A protein and the small-molecule ligand that binds it are described below.
Small molecule (SMILES): C[S@@H](CCCN)C[C@H]1O[C@@H](n2cnc3c(N)ncnc32)[C@H](O)[C@@H]1O

Sequence of chain 1.B:
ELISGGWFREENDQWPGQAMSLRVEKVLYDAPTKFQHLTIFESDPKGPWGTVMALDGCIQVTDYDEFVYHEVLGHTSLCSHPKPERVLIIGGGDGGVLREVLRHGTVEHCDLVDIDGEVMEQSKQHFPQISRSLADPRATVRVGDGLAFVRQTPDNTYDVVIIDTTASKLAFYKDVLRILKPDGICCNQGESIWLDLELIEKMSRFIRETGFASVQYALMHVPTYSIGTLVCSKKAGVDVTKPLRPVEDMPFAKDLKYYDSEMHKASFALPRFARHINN

Binding-site contacts:
Ligand atom CA contacts residue GLN72 of chain 1.B at 3.8 Å.
Ligand atom C5 contacts residue ILE127 of chain 1.B at 3.7 Å (hydrophobic).
Ligand atom C3' contacts residue ASP126 of chain 1.B at 3.5 Å.
Ligand atom C3' contacts residue LEU67 of chain 1.B at 3.6 Å (hydrophobic).
Ligand atom C2 contacts residue VAL125 of chain 1.B at 3.5 Å (hydrophobic).
Ligand atom CA contacts residue ASP176 of chain 1.B at 3.4 Å.
Ligand atom O4' contacts residue THR177 of chain 1.B at 3.6 Å.
Ligand atom O2' contacts residue ASP128 of chain 1.B at 3.6 Å.
Ligand atom N3 contacts residue ILE127 of chain 1.B at 3.2 Å (h-bond).
Ligand atom CB contacts residue GLN72 of chain 1.B at 3.3 Å.
Ligand atom C2 contacts residue ASP126 of chain 1.B at 3.7 Å.
Ligand atom O4' contacts residue ASP176 of chain 1.B at 3.5 Å (salt-bridge).
Ligand atom O4' contacts residue GLY103 of chain 1.B at 3.4 Å.
Ligand atom C4' contacts residue ASP126 of chain 1.B at 3.5 Å.
Ligand atom O2' contacts residue ASP126 of chain 1.B at 2.8 Å (salt-bridge).
Ligand atom C5' contacts residue ASP176 of chain 1.B at 3.4 Å.
Ligand atom C2 contacts residue ILE127 of chain 1.B at 3.3 Å (hydrophobic).
Ligand atom SD contacts residue ASP176 of chain 1.B at 3.6 Å (salt-bridge).
Ligand atom O2' contacts residue ILE127 of chain 1.B at 3.7 Å.
Ligand atom O2' contacts residue GLN48 of chain 1.B at 3.0 Å (h-bond).
Ligand atom CE contacts residue ASP106 of chain 1.B at 3.3 Å.
Ligand atom N7 contacts residue ALA184 of chain 1.B at 3.2 Å (h-bond).
Ligand atom N6 contacts residue ASP157 of chain 1.B at 2.9 Å (salt-bridge).
Ligand atom N3 contacts residue GLY103 of chain 1.B at 3.4 Å.
Ligand atom C1' contacts residue ASP126 of chain 1.B at 3.4 Å.
Ligand atom C2' contacts residue GLN48 of chain 1.B at 3.7 Å.
Ligand atom SD contacts residue ASP106 of chain 1.B at 3.5 Å (salt-bridge).
Ligand atom N contacts residue ASP106 of chain 1.B at 2.8 Å (salt-bridge).
Ligand atom C4' contacts residue ASP176 of chain 1.B at 3.6 Å.
Ligand atom N contacts residue ASP176 of chain 1.B at 3.1 Å (salt-bridge).
Ligand atom N contacts residue HIS82 of chain 1.B at 2.9 Å (h-bond).
Ligand atom O3' contacts residue ASP126 of chain 1.B at 2.8 Å (salt-bridge).
Ligand atom O3' contacts residue VAL131 of chain 1.B at 3.5 Å.
Ligand atom C6 contacts residue LEU187 of chain 1.B at 3.6 Å (hydrophobic).
Ligand atom C2' contacts residue ASP126 of chain 1.B at 3.6 Å.
Ligand atom C4 contacts residue ILE127 of chain 1.B at 3.7 Å (hydrophobic).
Ligand atom CG contacts residue GLN72 of chain 1.B at 3.5 Å.
Ligand atom N6 contacts residue LEU187 of chain 1.B at 3.4 Å.
Ligand atom N1 contacts residue GLY158 of chain 1.B at 3.0 Å (h-bond).
Ligand atom N3 contacts residue ASP126 of chain 1.B at 3.5 Å.